Sequence of chain 1.D:
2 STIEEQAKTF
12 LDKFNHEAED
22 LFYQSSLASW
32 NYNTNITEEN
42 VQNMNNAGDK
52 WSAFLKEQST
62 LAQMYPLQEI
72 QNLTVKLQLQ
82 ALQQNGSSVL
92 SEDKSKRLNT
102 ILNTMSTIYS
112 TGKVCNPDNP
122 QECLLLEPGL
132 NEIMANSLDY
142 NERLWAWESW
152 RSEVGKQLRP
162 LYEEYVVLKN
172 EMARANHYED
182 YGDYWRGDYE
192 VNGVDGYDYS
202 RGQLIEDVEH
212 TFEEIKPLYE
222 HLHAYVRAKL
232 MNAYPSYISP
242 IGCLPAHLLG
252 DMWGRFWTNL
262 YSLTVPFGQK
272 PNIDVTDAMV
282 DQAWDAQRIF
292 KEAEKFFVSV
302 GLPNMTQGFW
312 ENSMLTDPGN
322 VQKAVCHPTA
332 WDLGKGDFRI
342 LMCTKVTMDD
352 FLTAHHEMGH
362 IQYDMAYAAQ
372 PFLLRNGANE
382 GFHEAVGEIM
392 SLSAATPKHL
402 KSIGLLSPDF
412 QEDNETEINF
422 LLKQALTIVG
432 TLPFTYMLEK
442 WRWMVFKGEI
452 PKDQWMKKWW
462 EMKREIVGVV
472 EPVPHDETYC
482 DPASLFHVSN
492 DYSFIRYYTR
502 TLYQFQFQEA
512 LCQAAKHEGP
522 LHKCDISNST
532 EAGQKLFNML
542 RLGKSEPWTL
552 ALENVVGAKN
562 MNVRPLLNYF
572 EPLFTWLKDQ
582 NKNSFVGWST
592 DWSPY

A protein and the small-molecule ligand that binds it are described below.
Small molecule (SMILES): CC(=O)N[C@@H]1[C@@H](O)[C@H](O)[C@@H](CO)O[C@H]1O

Binding-site contacts:
Ligand atom O7 contacts residue ASN415 of chain 1.D at 3.2 Å (h-bond).
Ligand atom C3 contacts residue ASN415 of chain 1.D at 3.8 Å.
Ligand atom C1 contacts residue ASN415 of chain 1.D at 1.4 Å.
Ligand atom C8 contacts residue ASN415 of chain 1.D at 4.4 Å.
Ligand atom O7 contacts residue TRP577 of chain 1.D at 4.2 Å.
Ligand atom C5 contacts residue ASN415 of chain 1.D at 3.7 Å.
Ligand atom C8 contacts residue TRP577 of chain 1.D at 3.5 Å (hydrophobic).
Ligand atom C7 contacts residue ASN415 of chain 1.D at 3.2 Å.
Ligand atom C7 contacts residue TRP577 of chain 1.D at 4.5 Å (hydrophobic).
Ligand atom C8 contacts residue PHE268 of chain 1.D at 3.7 Å (hydrophobic).
Ligand atom O5 contacts residue ASN415 of chain 1.D at 2.4 Å (h-bond).
Ligand atom C2 contacts residue ASN415 of chain 1.D at 2.5 Å.
Ligand atom C8 contacts residue GLU416 of chain 1.D at 4.2 Å.
Ligand atom C8 contacts residue ILE419 of chain 1.D at 4.4 Å (hydrophobic).
Ligand atom C4 contacts residue ASN415 of chain 1.D at 4.2 Å.
Ligand atom N2 contacts residue ASN415 of chain 1.D at 2.9 Å (h-bond).